Sequence of chain 1.A:
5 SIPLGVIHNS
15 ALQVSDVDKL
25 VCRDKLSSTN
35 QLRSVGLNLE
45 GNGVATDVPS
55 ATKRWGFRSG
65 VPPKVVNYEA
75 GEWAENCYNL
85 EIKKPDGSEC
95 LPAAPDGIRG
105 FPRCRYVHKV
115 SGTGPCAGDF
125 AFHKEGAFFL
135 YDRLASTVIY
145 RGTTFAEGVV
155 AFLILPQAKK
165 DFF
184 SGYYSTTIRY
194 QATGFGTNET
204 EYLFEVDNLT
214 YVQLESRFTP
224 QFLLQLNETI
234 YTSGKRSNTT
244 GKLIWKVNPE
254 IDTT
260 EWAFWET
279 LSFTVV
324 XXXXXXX

This small molecule binds to this protein.
Small molecule (SMILES): CC(C)Cc1ccc([C@H](C)C(=O)O)cc1

Binding-site contacts:
Ligand atom C7 contacts residue TYR16 of chain 1.B at 3.3 Å (hydrophobic).
Ligand atom C9 contacts residue MET47 of chain 1.B at 3.6 Å (hydrophobic).
Ligand atom C8 contacts residue MET47 of chain 1.B at 3.8 Å (hydrophobic).
Ligand atom C4 contacts residue LEU53 of chain 1.B at 4.3 Å (hydrophobic).
Ligand atom O2 contacts residue ARG37 of chain 1.A at 3.6 Å.
Ligand atom C13 contacts residue MET47 of chain 1.B at 3.9 Å (hydrophobic).
Ligand atom C12 contacts residue MET47 of chain 1.B at 3.7 Å (hydrophobic).
Ligand atom C5 contacts residue MET47 of chain 1.B at 3.8 Å (hydrophobic).
Ligand atom C10 contacts residue VAL39 of chain 1.A at 4.3 Å (hydrophobic).
Ligand atom C11 contacts residue LEU157 of chain 1.A at 4.3 Å (hydrophobic).
Ligand atom C13 contacts residue LEU159 of chain 1.A at 4.0 Å (hydrophobic).
Ligand atom C3 contacts residue LEU157 of chain 1.A at 4.1 Å (hydrophobic).
Ligand atom C2 contacts residue LEU157 of chain 1.A at 3.7 Å (hydrophobic).
Ligand atom C11 contacts residue MET47 of chain 1.B at 3.4 Å (hydrophobic).
Ligand atom C4 contacts residue LEU157 of chain 1.A at 4.1 Å (hydrophobic).
Ligand atom C10 contacts residue MET47 of chain 1.B at 3.4 Å (hydrophobic).
Ligand atom C6 contacts residue TYR16 of chain 1.B at 3.8 Å (hydrophobic).
Ligand atom O2 contacts residue THR18 of chain 1.B at 4.3 Å.
Ligand atom O1 contacts residue ARG37 of chain 1.A at 3.0 Å (salt-bridge).
Ligand atom C2 contacts residue MET47 of chain 1.B at 4.0 Å (hydrophobic).
Ligand atom O2 contacts residue ALA74 of chain 1.A at 3.6 Å.
Ligand atom C10 contacts residue LEU14 of chain 1.B at 4.0 Å (hydrophobic).
Ligand atom C2 contacts residue LEU57 of chain 1.B at 4.0 Å (hydrophobic).
Ligand atom C3 contacts residue LEU159 of chain 1.A at 4.2 Å (hydrophobic).
Ligand atom C1 contacts residue ARG37 of chain 1.A at 4.0 Å.
Ligand atom C12 contacts residue LEU159 of chain 1.A at 3.8 Å (hydrophobic).

Sequence of chain 1.B:
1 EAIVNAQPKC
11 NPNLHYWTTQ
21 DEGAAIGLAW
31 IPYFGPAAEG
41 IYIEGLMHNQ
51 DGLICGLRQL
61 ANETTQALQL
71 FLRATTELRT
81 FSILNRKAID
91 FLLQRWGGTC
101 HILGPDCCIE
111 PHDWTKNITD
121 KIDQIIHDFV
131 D